Sequence of chain 1.A:
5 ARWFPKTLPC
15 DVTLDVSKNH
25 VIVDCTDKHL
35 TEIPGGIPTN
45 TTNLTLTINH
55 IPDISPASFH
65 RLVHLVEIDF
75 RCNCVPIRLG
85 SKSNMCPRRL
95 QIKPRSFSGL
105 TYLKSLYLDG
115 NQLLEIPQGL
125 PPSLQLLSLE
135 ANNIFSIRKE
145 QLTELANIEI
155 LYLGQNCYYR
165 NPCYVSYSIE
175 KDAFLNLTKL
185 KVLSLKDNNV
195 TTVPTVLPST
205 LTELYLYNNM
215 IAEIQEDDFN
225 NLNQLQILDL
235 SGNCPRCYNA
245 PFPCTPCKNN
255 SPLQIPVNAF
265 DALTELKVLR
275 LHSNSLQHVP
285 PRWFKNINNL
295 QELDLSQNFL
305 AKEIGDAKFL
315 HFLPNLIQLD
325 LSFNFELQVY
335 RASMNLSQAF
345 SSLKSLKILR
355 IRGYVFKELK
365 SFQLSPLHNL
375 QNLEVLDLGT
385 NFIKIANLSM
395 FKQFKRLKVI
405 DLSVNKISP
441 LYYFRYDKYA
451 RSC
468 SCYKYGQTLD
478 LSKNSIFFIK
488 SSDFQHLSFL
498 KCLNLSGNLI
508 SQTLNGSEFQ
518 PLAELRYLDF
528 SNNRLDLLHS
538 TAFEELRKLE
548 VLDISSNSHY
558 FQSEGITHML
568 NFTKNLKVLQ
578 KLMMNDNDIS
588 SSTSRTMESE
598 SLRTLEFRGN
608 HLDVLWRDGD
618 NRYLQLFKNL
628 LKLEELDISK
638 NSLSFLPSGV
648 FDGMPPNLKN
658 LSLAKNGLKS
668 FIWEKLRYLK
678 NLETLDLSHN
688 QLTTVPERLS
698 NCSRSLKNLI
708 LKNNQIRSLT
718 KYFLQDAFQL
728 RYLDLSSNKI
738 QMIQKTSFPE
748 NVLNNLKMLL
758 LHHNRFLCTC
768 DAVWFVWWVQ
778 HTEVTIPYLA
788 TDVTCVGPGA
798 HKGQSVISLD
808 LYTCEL

A protein and the small-molecule ligand that binds it are described below.
Small molecule (SMILES): CC(=O)N[C@@H]1[C@@H](O)[C@H](O)[C@@H](CO)O[C@H]1O

Binding-site contacts:
Ligand atom C3 contacts residue ASN339 of chain 1.A at 3.8 Å.
Ligand atom C7 contacts residue ASN339 of chain 1.A at 3.5 Å.
Ligand atom C1 contacts residue ASN339 of chain 1.A at 1.4 Å.
Ligand atom O6 contacts residue LYS306 of chain 1.A at 3.0 Å (salt-bridge).
Ligand atom O6 contacts residue ASP310 of chain 1.A at 3.6 Å.
Ligand atom C1 contacts residue GLY309 of chain 1.A at 3.8 Å.
Ligand atom O5 contacts residue GLY309 of chain 1.A at 3.7 Å.
Ligand atom C5 contacts residue ASN339 of chain 1.A at 3.6 Å.
Ligand atom C6 contacts residue LYS306 of chain 1.A at 4.3 Å.
Ligand atom C4 contacts residue ASN339 of chain 1.A at 4.2 Å.
Ligand atom O7 contacts residue ASN339 of chain 1.A at 3.9 Å.
Ligand atom O5 contacts residue ASN339 of chain 1.A at 2.3 Å (h-bond).
Ligand atom N2 contacts residue ASN339 of chain 1.A at 2.9 Å (h-bond).
Ligand atom C5 contacts residue GLY309 of chain 1.A at 4.0 Å.
Ligand atom C2 contacts residue ASN339 of chain 1.A at 2.5 Å.
Ligand atom O6 contacts residue GLY309 of chain 1.A at 3.7 Å.
Ligand atom C8 contacts residue ASN339 of chain 1.A at 3.9 Å.